Sequence of chain 1.A:
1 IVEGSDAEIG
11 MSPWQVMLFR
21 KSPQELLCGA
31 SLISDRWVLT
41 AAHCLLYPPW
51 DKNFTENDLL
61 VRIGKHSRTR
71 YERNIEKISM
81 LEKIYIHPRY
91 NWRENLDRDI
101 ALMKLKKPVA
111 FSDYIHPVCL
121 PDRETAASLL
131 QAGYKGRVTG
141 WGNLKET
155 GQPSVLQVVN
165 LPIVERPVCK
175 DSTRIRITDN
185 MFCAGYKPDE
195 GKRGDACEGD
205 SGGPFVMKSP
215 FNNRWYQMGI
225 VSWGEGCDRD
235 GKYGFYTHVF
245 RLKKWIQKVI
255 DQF

Binding-site contacts:
Ligand atom C12 contacts residue LEU96 of chain 1.A at 3.8 Å (hydrophobic).
Ligand atom C10 contacts residue HIS43 of chain 1.A at 3.7 Å.
Ligand atom N19 contacts residue ASP199 of chain 1.A at 2.9 Å (salt-bridge).
Ligand atom C18 contacts residue ASP199 of chain 1.A at 3.7 Å.
Ligand atom F20 contacts residue GLY228 of chain 1.A at 3.4 Å.
Ligand atom N20 contacts residue ALA200 of chain 1.A at 3.0 Å (h-bond).
Ligand atom C26 contacts residue TRP227 of chain 1.A at 3.8 Å (hydrophobic).
Ligand atom C30 contacts residue GLY228 of chain 1.A at 3.6 Å.
Ligand atom C7 contacts residue LEU96 of chain 1.A at 3.8 Å (hydrophobic).
Ligand atom C1 contacts residue SER205 of chain 1.A at 3.6 Å.
Ligand atom C22 contacts residue TYR47 of chain 1.A at 3.8 Å (hydrophobic).
Ligand atom N20 contacts residue ASP199 of chain 1.A at 2.9 Å (salt-bridge).
Ligand atom C9 contacts residue HIS43 of chain 1.A at 3.7 Å.
Ligand atom C5 contacts residue TRP227 of chain 1.A at 3.4 Å (hydrophobic).
Ligand atom C21 contacts residue TYR47 of chain 1.A at 3.5 Å (hydrophobic).
Ligand atom N14 contacts residue SER226 of chain 1.A at 3.8 Å.
Ligand atom C24 contacts residue TYR47 of chain 1.A at 3.8 Å (hydrophobic).
Ligand atom C5 contacts residue GLY228 of chain 1.A at 3.8 Å.
Ligand atom N20 contacts residue CYS231 of chain 1.A at 3.7 Å.
Ligand atom C1 contacts residue TRP227 of chain 1.A at 3.7 Å (hydrophobic).
Ligand atom N14 contacts residue SER205 of chain 1.A at 3.1 Å (h-bond).
Ligand atom C4 contacts residue GLY228 of chain 1.A at 3.7 Å.
Ligand atom C2 contacts residue TRP227 of chain 1.A at 3.3 Å (hydrophobic).
Ligand atom C22 contacts residue HIS43 of chain 1.A at 3.7 Å.
Ligand atom N19 contacts residue ALA200 of chain 1.A at 3.4 Å (h-bond).
Ligand atom C2 contacts residue SER226 of chain 1.A at 3.7 Å.
Ligand atom C2 contacts residue SER205 of chain 1.A at 3.3 Å.
Ligand atom C21 contacts residue HIS43 of chain 1.A at 3.5 Å.
Ligand atom F20 contacts residue TRP227 of chain 1.A at 3.4 Å.
Ligand atom C27 contacts residue GLU94 of chain 1.A at 3.4 Å.
Ligand atom C22 contacts residue TRP50 of chain 1.A at 3.5 Å (hydrophobic).
Ligand atom O23 contacts residue TRP227 of chain 1.A at 3.7 Å.
Ligand atom N19 contacts residue GLY238 of chain 1.A at 3.5 Å.
Ligand atom C18 contacts residue ALA200 of chain 1.A at 3.1 Å (hydrophobic).
Ligand atom C4 contacts residue GLY230 of chain 1.A at 3.6 Å.
Ligand atom C22 contacts residue LYS52 of chain 1.A at 3.7 Å.
Ligand atom C3 contacts residue TRP227 of chain 1.A at 3.8 Å (hydrophobic).
Ligand atom O23 contacts residue LEU96 of chain 1.A at 3.8 Å.
Ligand atom N20 contacts residue GLY230 of chain 1.A at 3.0 Å (h-bond).
Ligand atom C3 contacts residue GLY228 of chain 1.A at 3.7 Å.

The small molecule below binds the protein below.
Small molecule (SMILES): [H]/N=C(\N)c1ccc(N[C@@H](C(=O)O)c2cc(CC)cc(OCC(C)(C)CN(C)C)c2F)cc1